Sequence of chain 1.A:
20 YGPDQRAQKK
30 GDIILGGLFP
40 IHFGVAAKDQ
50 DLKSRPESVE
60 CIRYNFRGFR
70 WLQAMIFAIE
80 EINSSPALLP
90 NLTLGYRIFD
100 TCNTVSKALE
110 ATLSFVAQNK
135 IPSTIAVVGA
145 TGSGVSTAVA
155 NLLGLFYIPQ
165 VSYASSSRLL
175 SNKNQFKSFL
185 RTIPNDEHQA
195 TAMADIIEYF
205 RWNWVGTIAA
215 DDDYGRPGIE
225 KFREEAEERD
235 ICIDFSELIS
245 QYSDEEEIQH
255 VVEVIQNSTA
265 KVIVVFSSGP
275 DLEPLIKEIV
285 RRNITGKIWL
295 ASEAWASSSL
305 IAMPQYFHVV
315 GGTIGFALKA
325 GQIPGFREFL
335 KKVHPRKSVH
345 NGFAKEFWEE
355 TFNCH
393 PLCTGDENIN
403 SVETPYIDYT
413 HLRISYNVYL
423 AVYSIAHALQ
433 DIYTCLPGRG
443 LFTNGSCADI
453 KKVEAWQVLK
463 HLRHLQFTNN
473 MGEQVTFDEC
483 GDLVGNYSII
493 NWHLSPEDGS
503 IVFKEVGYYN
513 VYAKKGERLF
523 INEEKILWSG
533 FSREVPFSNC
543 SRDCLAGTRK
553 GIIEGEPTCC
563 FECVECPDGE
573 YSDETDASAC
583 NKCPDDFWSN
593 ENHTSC

A protein and the small-molecule ligand that binds it are described below.
Small molecule (SMILES): CC(=O)N[C@@H]1[C@@H](O)[C@H](O)[C@@H](CO)O[C@H]1O

Binding-site contacts:
Ligand atom C5 contacts residue THR289 of chain 1.A at 4.0 Å.
Ligand atom O3 contacts residue HIS312 of chain 1.A at 4.3 Å.
Ligand atom O5 contacts residue ASN287 of chain 1.A at 2.3 Å (h-bond).
Ligand atom C3 contacts residue ASN287 of chain 1.A at 3.7 Å.
Ligand atom C5 contacts residue ASN287 of chain 1.A at 3.6 Å.
Ligand atom C1 contacts residue THR289 of chain 1.A at 3.7 Å.
Ligand atom C6 contacts residue THR289 of chain 1.A at 3.9 Å.
Ligand atom C1 contacts residue ASN287 of chain 1.A at 1.4 Å.
Ligand atom C2 contacts residue ASN287 of chain 1.A at 2.4 Å.
Ligand atom O5 contacts residue THR289 of chain 1.A at 3.6 Å.
Ligand atom C3 contacts residue HIS312 of chain 1.A at 4.1 Å.
Ligand atom C4 contacts residue ASN287 of chain 1.A at 4.2 Å.
Ligand atom O6 contacts residue THR289 of chain 1.A at 4.1 Å.
Ligand atom C8 contacts residue ASN287 of chain 1.A at 4.2 Å.
Ligand atom C7 contacts residue ASN287 of chain 1.A at 3.7 Å.
Ligand atom N2 contacts residue ASN287 of chain 1.A at 2.8 Å (h-bond).
Ligand atom N2 contacts residue HIS312 of chain 1.A at 4.1 Å.